Sequence of chain 1.C:
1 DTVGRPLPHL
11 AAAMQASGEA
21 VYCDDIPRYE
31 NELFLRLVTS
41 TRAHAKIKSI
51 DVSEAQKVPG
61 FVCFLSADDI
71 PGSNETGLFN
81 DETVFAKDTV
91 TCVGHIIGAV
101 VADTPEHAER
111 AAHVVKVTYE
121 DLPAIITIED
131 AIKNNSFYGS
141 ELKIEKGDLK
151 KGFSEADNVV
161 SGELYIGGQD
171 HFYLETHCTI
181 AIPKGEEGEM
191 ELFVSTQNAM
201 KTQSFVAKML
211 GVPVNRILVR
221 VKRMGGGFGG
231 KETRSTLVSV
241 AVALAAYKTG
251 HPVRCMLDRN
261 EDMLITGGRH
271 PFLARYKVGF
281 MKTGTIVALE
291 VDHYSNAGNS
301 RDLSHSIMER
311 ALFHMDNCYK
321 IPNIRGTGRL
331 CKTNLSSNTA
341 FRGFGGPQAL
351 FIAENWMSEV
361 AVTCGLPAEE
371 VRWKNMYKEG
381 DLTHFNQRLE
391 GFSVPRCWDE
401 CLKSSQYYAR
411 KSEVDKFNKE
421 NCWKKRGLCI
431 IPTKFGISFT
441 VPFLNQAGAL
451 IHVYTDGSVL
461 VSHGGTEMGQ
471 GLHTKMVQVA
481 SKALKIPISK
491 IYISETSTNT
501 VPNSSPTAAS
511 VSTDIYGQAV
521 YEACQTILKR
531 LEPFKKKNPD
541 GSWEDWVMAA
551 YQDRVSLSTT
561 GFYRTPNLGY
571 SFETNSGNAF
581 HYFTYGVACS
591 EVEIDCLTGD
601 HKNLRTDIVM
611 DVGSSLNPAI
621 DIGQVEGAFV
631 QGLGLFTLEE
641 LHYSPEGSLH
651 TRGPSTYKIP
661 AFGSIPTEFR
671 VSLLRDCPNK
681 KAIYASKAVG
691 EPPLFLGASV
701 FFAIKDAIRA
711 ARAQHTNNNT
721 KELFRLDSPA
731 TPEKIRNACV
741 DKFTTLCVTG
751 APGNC

Binding-site contacts:
Ligand atom C8 contacts residue PHE439 of chain 1.C at 3.6 Å (hydrophobic).
Ligand atom C2 contacts residue PHE439 of chain 1.C at 3.8 Å (hydrophobic).
Ligand atom C4 contacts residue THR440 of chain 1.C at 3.5 Å.
Ligand atom C7 contacts residue LEU303 of chain 1.C at 3.3 Å (hydrophobic).
Ligand atom C4 contacts residue VAL441 of chain 1.C at 4.0 Å (hydrophobic).
Ligand atom C3 contacts residue PHE439 of chain 1.C at 3.6 Å (hydrophobic).
Ligand atom C3 contacts residue PHE344 of chain 1.C at 3.4 Å (hydrophobic).
Ligand atom C4 contacts residue PHE439 of chain 1.C at 3.9 Å (hydrophobic).
Ligand atom C3' contacts residue ALA509 of chain 1.C at 4.0 Å (hydrophobic).
Ligand atom O contacts residue THR440 of chain 1.C at 3.1 Å (h-bond).
Ligand atom N contacts residue GLU232 of chain 1.C at 2.9 Å (salt-bridge).
Ligand atom C5 contacts residue SER306 of chain 1.C at 3.3 Å.
Ligand atom C8 contacts residue PHE344 of chain 1.C at 3.4 Å (hydrophobic).
Ligand atom C9 contacts residue PHE344 of chain 1.C at 3.4 Å (hydrophobic).
Ligand atom O contacts residue PHE344 of chain 1.C at 4.0 Å.
Ligand atom C7 contacts residue PHE344 of chain 1.C at 4.0 Å (hydrophobic).
Ligand atom C6 contacts residue LEU444 of chain 1.C at 3.5 Å (hydrophobic).
Ligand atom C3' contacts residue PHE344 of chain 1.C at 3.6 Å (hydrophobic).
Ligand atom C5 contacts residue VAL441 of chain 1.C at 3.4 Å (hydrophobic).
Ligand atom C3' contacts residue ARG310 of chain 1.C at 3.4 Å.
Ligand atom C5 contacts residue LEU444 of chain 1.C at 4.0 Å (hydrophobic).
Ligand atom C6 contacts residue VAL441 of chain 1.C at 4.0 Å (hydrophobic).
Ligand atom O contacts residue ARG310 of chain 1.C at 3.0 Å (salt-bridge).
Ligand atom C3' contacts residue THR440 of chain 1.C at 4.2 Å.
Ligand atom O contacts residue PHE439 of chain 1.C at 3.6 Å.
Ligand atom C5 contacts residue THR440 of chain 1.C at 4.0 Å.
Ligand atom C8 contacts residue GLU232 of chain 1.C at 3.5 Å.
Ligand atom C6 contacts residue SER306 of chain 1.C at 3.8 Å.
Ligand atom C3' contacts residue PHE439 of chain 1.C at 4.0 Å (hydrophobic).
Ligand atom C6 contacts residue LEU303 of chain 1.C at 3.8 Å (hydrophobic).
Ligand atom C2 contacts residue GLU232 of chain 1.C at 4.0 Å.
Ligand atom N contacts residue PHE344 of chain 1.C at 3.4 Å.
Ligand atom C9 contacts residue PHE439 of chain 1.C at 3.5 Å (hydrophobic).
Ligand atom C2 contacts residue PHE344 of chain 1.C at 3.5 Å (hydrophobic).
Ligand atom C4 contacts residue SER306 of chain 1.C at 3.8 Å.
Ligand atom O contacts residue SER438 of chain 1.C at 3.7 Å.
Ligand atom C7 contacts residue GLU232 of chain 1.C at 3.5 Å.
Ligand atom C4 contacts residue PHE344 of chain 1.C at 4.0 Å (hydrophobic).
Ligand atom C7 contacts residue LEU444 of chain 1.C at 3.8 Å (hydrophobic).
Ligand atom N contacts residue PHE439 of chain 1.C at 3.7 Å.

The small molecule below binds the protein below.
Small molecule (SMILES): O=Cc1c[nH]c2ccccc12